Binding-site contacts:
Ligand atom O1G contacts residue MET36 of chain 1.A at 3.8 Å.
Ligand atom O2' contacts residue TYR862 of chain 1.A at 3.5 Å.
Ligand atom C2 contacts residue MET36 of chain 1.A at 4.2 Å (hydrophobic).
Ligand atom C5 contacts residue TYR862 of chain 1.A at 3.2 Å (hydrophobic).
Ligand atom N3 contacts residue LYS32 of chain 1.A at 3.8 Å.
Ligand atom O2G contacts residue MET36 of chain 1.A at 4.2 Å.
Ligand atom C6 contacts residue MET36 of chain 1.A at 4.1 Å (hydrophobic).
Ligand atom C2 contacts residue ARG851 of chain 1.A at 3.4 Å.
Ligand atom C1' contacts residue TYR862 of chain 1.A at 4.3 Å (hydrophobic).
Ligand atom C3' contacts residue CH11 of chain 1.F at 3.8 Å.
Ligand atom C4 contacts residue TYR862 of chain 1.A at 3.6 Å (hydrophobic).
Ligand atom O3B contacts residue MET36 of chain 1.A at 4.0 Å.
Ligand atom C2 contacts residue TYR862 of chain 1.A at 3.6 Å (hydrophobic).
Ligand atom C5 contacts residue MET36 of chain 1.A at 3.9 Å (hydrophobic).
Ligand atom O2' contacts residue SER35 of chain 1.A at 3.9 Å.
Ligand atom N4 contacts residue ARG851 of chain 1.A at 3.5 Å (salt-bridge).
Ligand atom O2' contacts residue ARG853 of chain 1.A at 3.7 Å.
Ligand atom C2' contacts residue TYR862 of chain 1.A at 3.7 Å (hydrophobic).
Ligand atom C4 contacts residue LYS32 of chain 1.A at 3.9 Å.
Ligand atom N4 contacts residue LYS32 of chain 1.A at 3.1 Å.
Ligand atom O4' contacts residue SER35 of chain 1.A at 3.5 Å (h-bond).
Ligand atom O2 contacts residue SER35 of chain 1.A at 3.2 Å.
Ligand atom O2 contacts residue ARG851 of chain 1.A at 2.7 Å (salt-bridge).
Ligand atom C6 contacts residue TYR862 of chain 1.A at 3.1 Å (hydrophobic).
Ligand atom N3 contacts residue ARG851 of chain 1.A at 3.1 Å (salt-bridge).
Ligand atom C1' contacts residue SER35 of chain 1.A at 3.6 Å.
Ligand atom N4 contacts residue TYR862 of chain 1.A at 3.8 Å.
Ligand atom O2 contacts residue TYR862 of chain 1.A at 4.0 Å.
Ligand atom C3' contacts residue SER35 of chain 1.A at 4.2 Å.
Ligand atom O2 contacts residue LYS32 of chain 1.A at 4.3 Å.
Ligand atom N3 contacts residue TYR862 of chain 1.A at 3.8 Å.
Ligand atom O1B contacts residue MET36 of chain 1.A at 3.8 Å.
Ligand atom PG contacts residue MET36 of chain 1.A at 3.5 Å.
Ligand atom N1 contacts residue TYR862 of chain 1.A at 3.7 Å.
Ligand atom C2 contacts residue SER35 of chain 1.A at 4.1 Å.
Ligand atom C2' contacts residue ARG853 of chain 1.A at 4.1 Å.
Ligand atom C4' contacts residue SER35 of chain 1.A at 3.5 Å.
Ligand atom PB contacts residue MET36 of chain 1.A at 4.3 Å.
Ligand atom C4 contacts residue ARG851 of chain 1.A at 3.8 Å.
Ligand atom N1 contacts residue MET36 of chain 1.A at 4.0 Å.

Sequence of chain 1.A:
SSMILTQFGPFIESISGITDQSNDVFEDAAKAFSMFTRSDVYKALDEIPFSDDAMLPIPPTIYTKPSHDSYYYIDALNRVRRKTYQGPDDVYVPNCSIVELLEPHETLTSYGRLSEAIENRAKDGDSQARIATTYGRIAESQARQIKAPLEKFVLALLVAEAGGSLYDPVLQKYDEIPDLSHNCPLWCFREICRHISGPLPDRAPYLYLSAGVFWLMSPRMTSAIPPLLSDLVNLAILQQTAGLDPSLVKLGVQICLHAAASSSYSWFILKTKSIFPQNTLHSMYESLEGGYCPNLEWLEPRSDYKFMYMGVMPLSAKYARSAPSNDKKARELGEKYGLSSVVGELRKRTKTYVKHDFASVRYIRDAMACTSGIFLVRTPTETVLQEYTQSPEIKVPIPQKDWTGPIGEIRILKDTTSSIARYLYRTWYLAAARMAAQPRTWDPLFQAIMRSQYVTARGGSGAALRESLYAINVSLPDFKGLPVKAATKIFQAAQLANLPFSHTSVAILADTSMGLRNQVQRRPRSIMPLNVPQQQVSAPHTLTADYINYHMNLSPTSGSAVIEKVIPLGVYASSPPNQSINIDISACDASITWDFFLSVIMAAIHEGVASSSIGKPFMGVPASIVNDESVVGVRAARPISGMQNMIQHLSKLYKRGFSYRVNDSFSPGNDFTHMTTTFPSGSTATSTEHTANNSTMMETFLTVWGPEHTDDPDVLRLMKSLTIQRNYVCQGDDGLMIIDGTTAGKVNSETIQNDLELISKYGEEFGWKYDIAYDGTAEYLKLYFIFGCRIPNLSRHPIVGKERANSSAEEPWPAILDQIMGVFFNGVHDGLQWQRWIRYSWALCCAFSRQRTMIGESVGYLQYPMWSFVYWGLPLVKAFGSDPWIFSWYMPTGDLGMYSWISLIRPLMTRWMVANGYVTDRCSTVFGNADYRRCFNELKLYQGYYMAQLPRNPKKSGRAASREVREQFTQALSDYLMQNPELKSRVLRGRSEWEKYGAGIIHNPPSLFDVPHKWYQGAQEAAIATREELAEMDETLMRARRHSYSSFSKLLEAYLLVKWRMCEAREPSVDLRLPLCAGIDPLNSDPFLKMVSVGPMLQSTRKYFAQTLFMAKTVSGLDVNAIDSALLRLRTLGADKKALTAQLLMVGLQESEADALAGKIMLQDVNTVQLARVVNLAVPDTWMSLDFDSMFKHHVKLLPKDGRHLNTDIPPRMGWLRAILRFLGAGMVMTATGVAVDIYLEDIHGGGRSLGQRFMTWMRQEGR

This small molecule binds to this protein.
Small molecule (SMILES): Nc1ccn([C@@H]2O[C@H](CO[P](=O)(O)O[P](=O)(O)OP(=O)(O)O)C[C@H]2O)c(=O)n1